Sequence of chain 2.A:
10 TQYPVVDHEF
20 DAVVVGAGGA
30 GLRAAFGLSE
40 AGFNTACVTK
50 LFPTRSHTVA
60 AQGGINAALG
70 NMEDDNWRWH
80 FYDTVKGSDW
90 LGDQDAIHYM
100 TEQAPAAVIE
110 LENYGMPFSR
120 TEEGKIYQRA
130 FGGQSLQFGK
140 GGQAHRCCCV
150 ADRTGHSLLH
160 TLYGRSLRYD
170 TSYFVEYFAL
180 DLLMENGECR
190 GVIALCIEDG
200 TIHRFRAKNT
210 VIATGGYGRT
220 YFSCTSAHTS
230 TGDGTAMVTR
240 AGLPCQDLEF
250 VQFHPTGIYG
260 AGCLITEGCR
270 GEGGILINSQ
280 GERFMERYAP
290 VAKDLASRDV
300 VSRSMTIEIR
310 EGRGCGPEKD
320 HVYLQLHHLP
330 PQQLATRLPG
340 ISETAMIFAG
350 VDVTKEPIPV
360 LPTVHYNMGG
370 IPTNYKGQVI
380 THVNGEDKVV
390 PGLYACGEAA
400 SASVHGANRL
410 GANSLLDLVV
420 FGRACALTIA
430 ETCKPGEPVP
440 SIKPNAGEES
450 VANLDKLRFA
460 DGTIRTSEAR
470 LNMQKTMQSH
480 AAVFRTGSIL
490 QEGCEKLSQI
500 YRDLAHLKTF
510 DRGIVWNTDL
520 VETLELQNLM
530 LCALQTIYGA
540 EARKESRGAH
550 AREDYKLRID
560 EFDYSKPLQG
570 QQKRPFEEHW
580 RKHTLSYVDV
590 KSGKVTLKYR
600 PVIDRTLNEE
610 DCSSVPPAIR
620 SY

Binding-site contacts:
Ligand atom O4B contacts residue FAD1 of chain 2.K at 3.2 Å.
Ligand atom O1A contacts residue PHE130 of chain 2.A at 3.8 Å.
Ligand atom O2 contacts residue HIS253 of chain 2.A at 3.3 Å.
Ligand atom O2 contacts residue HIS364 of chain 2.A at 2.9 Å (h-bond).
Ligand atom C4 contacts residue ARG297 of chain 2.A at 3.1 Å.
Ligand atom O4A contacts residue ARG408 of chain 2.A at 2.7 Å (salt-bridge).
Ligand atom C1 contacts residue THR265 of chain 2.A at 3.3 Å.
Ligand atom O1B contacts residue ARG297 of chain 2.A at 3.3 Å (salt-bridge).
Ligand atom C2 contacts residue ARG297 of chain 2.A at 3.1 Å.
Ligand atom O4B contacts residue ARG297 of chain 2.A at 2.9 Å (salt-bridge).
Ligand atom O4A contacts residue FAD1 of chain 2.K at 3.0 Å.
Ligand atom C3 contacts residue ARG297 of chain 2.A at 3.1 Å.
Ligand atom C1 contacts residue HIS253 of chain 2.A at 3.8 Å.
Ligand atom O1A contacts residue THR265 of chain 2.A at 2.7 Å (h-bond).
Ligand atom O4A contacts residue ARG297 of chain 2.A at 3.7 Å.
Ligand atom C2 contacts residue HIS253 of chain 2.A at 4.0 Å.
Ligand atom C1 contacts residue ARG297 of chain 2.A at 3.7 Å.
Ligand atom C3 contacts residue FAD1 of chain 2.K at 3.1 Å.
Ligand atom C4 contacts residue ARG408 of chain 2.A at 3.4 Å.
Ligand atom C1 contacts residue GLU266 of chain 2.A at 3.7 Å.
Ligand atom O2 contacts residue ARG297 of chain 2.A at 3.5 Å (salt-bridge).
Ligand atom C1 contacts residue LEU263 of chain 2.A at 3.8 Å (hydrophobic).
Ligand atom C4 contacts residue ALA411 of chain 2.A at 3.7 Å (hydrophobic).
Ligand atom O4B contacts residue ARG408 of chain 2.A at 2.7 Å (salt-bridge).
Ligand atom O4A contacts residue ALA411 of chain 2.A at 2.7 Å (h-bond).
Ligand atom O4A contacts residue GLY410 of chain 2.A at 3.3 Å.
Ligand atom C2 contacts residue FAD1 of chain 2.K at 3.4 Å.
Ligand atom O1B contacts residue HIS253 of chain 2.A at 2.8 Å (h-bond).
Ligand atom C3 contacts residue PHE130 of chain 2.A at 3.9 Å (hydrophobic).
Ligand atom O1A contacts residue FAD1 of chain 2.K at 3.6 Å (h-bond).
Ligand atom O2 contacts residue FAD1 of chain 2.K at 3.5 Å (h-bond).
Ligand atom C4 contacts residue FAD1 of chain 2.K at 3.4 Å.
Ligand atom O1A contacts residue GLY62 of chain 2.A at 2.7 Å (h-bond).
Ligand atom O1A contacts residue GLN61 of chain 2.A at 3.7 Å.
Ligand atom O4B contacts residue HIS364 of chain 2.A at 2.9 Å (h-bond).
Ligand atom O2 contacts residue LEU263 of chain 2.A at 3.4 Å.
Ligand atom C4 contacts residue GLY410 of chain 2.A at 3.9 Å.
Ligand atom C1 contacts residue PHE130 of chain 2.A at 3.8 Å (hydrophobic).
Ligand atom O1B contacts residue GLU266 of chain 2.A at 2.7 Å (salt-bridge).
Ligand atom O1B contacts residue THR265 of chain 2.A at 3.5 Å.

The protein below binds the small molecule below.
Small molecule (SMILES): O=C([O-])[C@H](O)/C=C(/[O-])O